A small-molecule ligand and the protein it binds are described below.
Small molecule (SMILES): OC[C@H]1O[C@H](O[C@H]2[C@H](O)[C@@H](O)[C@@H](O[C@H]3[C@H](O)[C@@H](O)[C@@H](O[C@H]4[C@H](O)[C@@H](O)[C@H](O)O[C@@H]4CO)O[C@@H]3CO)O[C@@H]2CO)[C@H](O)[C@@H](O)[C@@H]1O

Sequence of chain 1.B:
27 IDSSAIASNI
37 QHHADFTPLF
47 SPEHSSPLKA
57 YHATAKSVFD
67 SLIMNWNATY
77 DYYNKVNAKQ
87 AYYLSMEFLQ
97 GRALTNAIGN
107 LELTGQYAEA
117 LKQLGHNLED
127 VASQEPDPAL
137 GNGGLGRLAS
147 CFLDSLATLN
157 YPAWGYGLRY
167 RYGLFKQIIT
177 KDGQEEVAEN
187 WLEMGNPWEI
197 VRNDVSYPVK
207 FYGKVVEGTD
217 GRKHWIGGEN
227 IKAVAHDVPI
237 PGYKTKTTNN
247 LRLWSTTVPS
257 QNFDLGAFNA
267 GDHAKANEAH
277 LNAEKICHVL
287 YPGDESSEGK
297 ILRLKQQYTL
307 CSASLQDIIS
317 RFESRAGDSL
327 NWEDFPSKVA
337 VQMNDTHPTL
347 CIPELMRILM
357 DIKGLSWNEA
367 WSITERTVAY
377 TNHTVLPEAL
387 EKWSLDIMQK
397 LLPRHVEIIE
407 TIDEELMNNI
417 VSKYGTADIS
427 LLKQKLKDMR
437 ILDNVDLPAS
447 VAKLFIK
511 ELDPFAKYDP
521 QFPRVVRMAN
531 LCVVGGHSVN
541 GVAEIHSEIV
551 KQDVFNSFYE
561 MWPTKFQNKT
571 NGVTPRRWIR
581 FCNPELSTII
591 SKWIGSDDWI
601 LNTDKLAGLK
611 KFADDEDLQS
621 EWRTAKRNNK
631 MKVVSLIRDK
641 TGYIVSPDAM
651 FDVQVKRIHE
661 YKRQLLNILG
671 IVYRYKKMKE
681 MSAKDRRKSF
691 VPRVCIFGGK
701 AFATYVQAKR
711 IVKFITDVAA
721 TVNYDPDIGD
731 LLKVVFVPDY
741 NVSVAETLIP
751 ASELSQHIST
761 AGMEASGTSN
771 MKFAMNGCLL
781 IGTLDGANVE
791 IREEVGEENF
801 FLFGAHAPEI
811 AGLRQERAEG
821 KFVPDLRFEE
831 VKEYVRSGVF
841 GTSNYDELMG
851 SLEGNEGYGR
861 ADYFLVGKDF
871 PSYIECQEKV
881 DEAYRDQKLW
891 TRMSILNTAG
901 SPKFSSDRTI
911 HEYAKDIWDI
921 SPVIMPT

Binding-site contacts:
Ligand atom C5 contacts residue GLC2 of chain 1.F at 3.5 Å.
Ligand atom O3 contacts residue THR380 of chain 1.B at 2.9 Å (h-bond).
Ligand atom C6 contacts residue GLU93 of chain 1.B at 3.4 Å.
Ligand atom O6 contacts residue GLU384 of chain 1.B at 3.4 Å.
Ligand atom C3 contacts residue THR380 of chain 1.B at 3.7 Å.
Ligand atom O3 contacts residue ALA385 of chain 1.B at 3.8 Å.
Ligand atom C1 contacts residue TYR287 of chain 1.B at 3.7 Å (hydrophobic).
Ligand atom O5 contacts residue GLC2 of chain 1.F at 2.6 Å (h-bond).
Ligand atom O5 contacts residue PHE702 of chain 1.B at 3.7 Å.
Ligand atom C4 contacts residue LEU141 of chain 1.B at 3.8 Å (hydrophobic).
Ligand atom O2 contacts residue HIS343 of chain 1.B at 3.7 Å.
Ligand atom O6 contacts residue HIS659 of chain 1.B at 3.3 Å (h-bond).
Ligand atom O5 contacts residue TYR705 of chain 1.B at 3.7 Å.
Ligand atom C6 contacts residue TYR287 of chain 1.B at 3.7 Å (hydrophobic).
Ligand atom C6 contacts residue GLC2 of chain 1.F at 3.2 Å.
Ligand atom O6 contacts residue GLY139 of chain 1.B at 3.1 Å (h-bond).
Ligand atom C6 contacts residue ASN138 of chain 1.B at 3.1 Å.
Ligand atom O2 contacts residue ALA385 of chain 1.B at 3.1 Å.
Ligand atom O1 contacts residue TYR858 of chain 1.B at 2.9 Å (h-bond).
Ligand atom O3 contacts residue HIS343 of chain 1.B at 3.4 Å (h-bond).
Ligand atom O3 contacts residue LEU141 of chain 1.B at 3.8 Å.
Ligand atom O6 contacts residue ASN138 of chain 1.B at 2.7 Å (h-bond).
Ligand atom C1 contacts residue TYR858 of chain 1.B at 3.2 Å (hydrophobic).
Ligand atom O5 contacts residue GLU93 of chain 1.B at 3.0 Å (salt-bridge).
Ligand atom O5 contacts residue TYR287 of chain 1.B at 3.8 Å.
Ligand atom O2 contacts residue ARG299 of chain 1.B at 3.5 Å (salt-bridge).
Ligand atom O1 contacts residue GLC2 of chain 1.F at 3.2 Å (h-bond).
Ligand atom C6 contacts residue HIS659 of chain 1.B at 3.5 Å.
Ligand atom O3 contacts residue GLU384 of chain 1.B at 3.3 Å (salt-bridge).
Ligand atom C4 contacts residue TYR287 of chain 1.B at 3.8 Å (hydrophobic).
Ligand atom O2 contacts residue GLU384 of chain 1.B at 3.7 Å.
Ligand atom C6 contacts residue GLY140 of chain 1.B at 3.8 Å.
Ligand atom C6 contacts residue LEU141 of chain 1.B at 3.8 Å (hydrophobic).
Ligand atom O3 contacts residue HIS379 of chain 1.B at 3.6 Å.
Ligand atom O6 contacts residue ARG657 of chain 1.B at 3.4 Å (salt-bridge).
Ligand atom C5 contacts residue GLU93 of chain 1.B at 3.7 Å.
Ligand atom O3 contacts residue ASP341 of chain 1.B at 3.1 Å (salt-bridge).
Ligand atom O3 contacts residue ARG299 of chain 1.B at 3.7 Å.
Ligand atom C1 contacts residue GLC2 of chain 1.F at 3.6 Å.
Ligand atom O6 contacts residue GLU93 of chain 1.B at 2.6 Å (salt-bridge).